Binding-site contacts:
Ligand atom C5 contacts residue VAL414 of chain 1.C at 4.3 Å (hydrophobic).
Ligand atom C2 contacts residue GLN263 of chain 1.C at 4.2 Å.
Ligand atom C8 contacts residue GLN263 of chain 1.C at 4.2 Å.
Ligand atom C8 contacts residue VAL302 of chain 1.C at 4.3 Å (hydrophobic).
Ligand atom C5 contacts residue GLN263 of chain 1.C at 4.3 Å.
Ligand atom O5 contacts residue ASN265 of chain 1.C at 2.4 Å (h-bond).
Ligand atom C6 contacts residue VAL414 of chain 1.C at 4.5 Å (hydrophobic).
Ligand atom N2 contacts residue ASN265 of chain 1.C at 2.9 Å (h-bond).
Ligand atom C1 contacts residue ASN265 of chain 1.C at 1.4 Å.
Ligand atom C5 contacts residue ASN265 of chain 1.C at 3.7 Å.
Ligand atom O7 contacts residue ASN265 of chain 1.C at 3.4 Å (h-bond).
Ligand atom C8 contacts residue ASN301 of chain 1.C at 4.4 Å.
Ligand atom C3 contacts residue ASN265 of chain 1.C at 3.8 Å.
Ligand atom O6 contacts residue ASN265 of chain 1.C at 4.5 Å.
Ligand atom C7 contacts residue ASN265 of chain 1.C at 3.6 Å.
Ligand atom C1 contacts residue GLN263 of chain 1.C at 4.2 Å.
Ligand atom O5 contacts residue VAL414 of chain 1.C at 3.5 Å.
Ligand atom C4 contacts residue ASN265 of chain 1.C at 4.3 Å.
Ligand atom N2 contacts residue GLN263 of chain 1.C at 3.9 Å.
Ligand atom C1 contacts residue VAL414 of chain 1.C at 3.9 Å (hydrophobic).
Ligand atom C8 contacts residue SER303 of chain 1.C at 4.0 Å.
Ligand atom C3 contacts residue GLN263 of chain 1.C at 3.8 Å.
Ligand atom C2 contacts residue ASN265 of chain 1.C at 2.5 Å.

The small molecule below binds the protein below.
Small molecule (SMILES): CC(=O)N[C@H]1[C@H](O[C@H]2[C@H](O)[C@@H](NC(C)=O)CO[C@@H]2CO)O[C@H](CO)[C@@H](O)[C@@H]1O

Sequence of chain 1.C:
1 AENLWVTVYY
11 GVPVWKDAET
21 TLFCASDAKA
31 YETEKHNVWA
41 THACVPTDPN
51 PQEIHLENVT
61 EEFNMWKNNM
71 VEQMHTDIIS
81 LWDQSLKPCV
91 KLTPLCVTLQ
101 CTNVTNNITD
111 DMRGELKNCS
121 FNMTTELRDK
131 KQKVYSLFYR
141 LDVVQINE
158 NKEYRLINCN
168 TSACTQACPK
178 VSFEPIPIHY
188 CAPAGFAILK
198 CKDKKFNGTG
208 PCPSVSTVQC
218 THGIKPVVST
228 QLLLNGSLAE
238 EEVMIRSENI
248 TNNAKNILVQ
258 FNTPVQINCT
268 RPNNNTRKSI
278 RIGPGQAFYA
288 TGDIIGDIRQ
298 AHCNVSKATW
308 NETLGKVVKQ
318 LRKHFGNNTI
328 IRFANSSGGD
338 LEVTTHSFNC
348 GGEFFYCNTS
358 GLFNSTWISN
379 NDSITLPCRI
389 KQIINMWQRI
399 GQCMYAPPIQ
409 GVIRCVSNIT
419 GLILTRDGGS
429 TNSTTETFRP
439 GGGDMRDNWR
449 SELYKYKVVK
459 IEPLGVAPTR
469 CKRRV